Sequence of chain 1.A:
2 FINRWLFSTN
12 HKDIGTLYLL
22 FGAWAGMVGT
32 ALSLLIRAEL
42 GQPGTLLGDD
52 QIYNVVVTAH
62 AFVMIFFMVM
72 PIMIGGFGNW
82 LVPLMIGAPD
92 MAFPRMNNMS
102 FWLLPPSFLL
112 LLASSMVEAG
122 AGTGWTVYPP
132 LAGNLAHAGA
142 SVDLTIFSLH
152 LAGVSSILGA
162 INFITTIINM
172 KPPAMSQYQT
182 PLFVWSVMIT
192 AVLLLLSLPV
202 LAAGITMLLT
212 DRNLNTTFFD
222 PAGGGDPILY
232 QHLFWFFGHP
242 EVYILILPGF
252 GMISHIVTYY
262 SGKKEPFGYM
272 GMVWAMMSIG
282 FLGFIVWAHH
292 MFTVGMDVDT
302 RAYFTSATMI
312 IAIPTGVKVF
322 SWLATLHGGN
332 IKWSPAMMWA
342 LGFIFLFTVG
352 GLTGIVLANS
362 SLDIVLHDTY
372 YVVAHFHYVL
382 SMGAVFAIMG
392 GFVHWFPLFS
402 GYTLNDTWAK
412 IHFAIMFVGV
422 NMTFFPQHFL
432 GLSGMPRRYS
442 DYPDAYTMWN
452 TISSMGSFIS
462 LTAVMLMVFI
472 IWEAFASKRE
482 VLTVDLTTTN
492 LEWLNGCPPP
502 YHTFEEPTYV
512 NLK

Binding-site contacts:
Ligand atom C2 contacts residue ASP300 of chain 1.A at 3.8 Å.
Ligand atom C16 contacts residue PGV1 of chain 1.RA at 3.9 Å.
Ligand atom O12 contacts residue THR301 of chain 1.A at 2.6 Å (h-bond).
Ligand atom O3 contacts residue ASP300 of chain 1.A at 3.5 Å.
Ligand atom C21 contacts residue TRP288 of chain 1.A at 4.1 Å (hydrophobic).
Ligand atom C23 contacts residue TRP99 of chain 1.C at 3.8 Å (hydrophobic).
Ligand atom O26 contacts residue HIS233 of chain 1.A at 4.0 Å.
Ligand atom O25 contacts residue HIS103 of chain 1.C at 3.1 Å (h-bond).
Ligand atom C1 contacts residue THR301 of chain 1.A at 4.4 Å.
Ligand atom C20 contacts residue TRP288 of chain 1.A at 4.3 Å (hydrophobic).
Ligand atom O25 contacts residue HIS233 of chain 1.A at 3.6 Å (h-bond).
Ligand atom C12 contacts residue PHE305 of chain 1.A at 3.9 Å (hydrophobic).
Ligand atom C22 contacts residue PGV1 of chain 1.RA at 4.2 Å.
Ligand atom O26 contacts residue TRP99 of chain 1.C at 2.9 Å (h-bond).
Ligand atom C15 contacts residue PGV1 of chain 1.RA at 4.0 Å.
Ligand atom C20 contacts residue PGV1 of chain 1.RA at 4.4 Å.
Ligand atom C18 contacts residue TRP288 of chain 1.A at 4.3 Å (hydrophobic).
Ligand atom C24 contacts residue TRP99 of chain 1.C at 3.7 Å (hydrophobic).
Ligand atom C2 contacts residue TYR304 of chain 1.A at 3.9 Å (hydrophobic).
Ligand atom C19 contacts residue TYR304 of chain 1.A at 3.9 Å (hydrophobic).
Ligand atom C24 contacts residue HIS103 of chain 1.C at 3.3 Å.
Ligand atom C2 contacts residue THR301 of chain 1.A at 4.1 Å.
Ligand atom C12 contacts residue THR301 of chain 1.A at 3.7 Å.
Ligand atom C21 contacts residue HIS233 of chain 1.A at 3.9 Å.
Ligand atom C24 contacts residue HIS233 of chain 1.A at 3.6 Å.
Ligand atom O26 contacts residue HIS103 of chain 1.C at 2.7 Å (h-bond).
Ligand atom C24 contacts residue PGV1 of chain 1.RA at 3.9 Å.
Ligand atom C3 contacts residue ASP300 of chain 1.A at 4.5 Å.
Ligand atom C11 contacts residue TYR304 of chain 1.A at 4.5 Å (hydrophobic).
Ligand atom O26 contacts residue PGV1 of chain 1.RA at 3.7 Å.
Ligand atom C11 contacts residue PHE305 of chain 1.A at 4.1 Å (hydrophobic).
Ligand atom C23 contacts residue HIS233 of chain 1.A at 3.6 Å.
Ligand atom C11 contacts residue THR301 of chain 1.A at 3.7 Å.
Ligand atom C1 contacts residue TYR304 of chain 1.A at 3.4 Å (hydrophobic).
Ligand atom C21 contacts residue PHE305 of chain 1.A at 4.4 Å (hydrophobic).
Ligand atom O25 contacts residue PGV1 of chain 1.RA at 3.7 Å.
Ligand atom C23 contacts residue PGV1 of chain 1.RA at 4.3 Å.

Sequence of chain 1.C:
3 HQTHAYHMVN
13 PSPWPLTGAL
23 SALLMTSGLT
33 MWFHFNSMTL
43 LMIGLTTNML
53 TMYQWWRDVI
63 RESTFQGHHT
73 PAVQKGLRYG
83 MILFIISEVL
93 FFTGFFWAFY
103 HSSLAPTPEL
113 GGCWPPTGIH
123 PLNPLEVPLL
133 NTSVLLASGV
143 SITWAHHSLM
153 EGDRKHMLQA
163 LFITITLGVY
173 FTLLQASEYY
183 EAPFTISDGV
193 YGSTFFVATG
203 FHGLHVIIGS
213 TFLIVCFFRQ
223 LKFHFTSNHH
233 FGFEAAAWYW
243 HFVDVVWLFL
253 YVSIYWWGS

A protein and the small-molecule ligand that binds it are described below.
Small molecule (SMILES): C[C@H](CCC(=O)O)[C@H]1CC[C@H]2[C@@H]3[C@H](O)C[C@@H]4C[C@H](O)CC[C@]4(C)[C@H]3C[C@H](O)[C@]12C